Sequence of chain 1.F:
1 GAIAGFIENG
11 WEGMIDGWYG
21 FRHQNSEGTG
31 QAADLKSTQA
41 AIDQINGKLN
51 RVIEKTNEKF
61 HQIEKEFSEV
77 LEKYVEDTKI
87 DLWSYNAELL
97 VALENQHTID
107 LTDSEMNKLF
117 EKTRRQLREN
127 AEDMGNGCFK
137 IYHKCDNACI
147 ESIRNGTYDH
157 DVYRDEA

The small molecule below binds the protein below.
Small molecule (SMILES): CC(=O)N[C@@H]1[C@@H](O)[C@H](O)[C@@H](CO)O[C@H]1O

Binding-site contacts:
Ligand atom O5 contacts residue SER148 of chain 1.F at 4.0 Å.
Ligand atom C5 contacts residue THR153 of chain 1.F at 4.3 Å.
Ligand atom C3 contacts residue THR153 of chain 1.F at 4.5 Å.
Ligand atom C5 contacts residue SER148 of chain 1.F at 4.3 Å.
Ligand atom C3 contacts residue ASN151 of chain 1.F at 3.8 Å.
Ligand atom O5 contacts residue ASN151 of chain 1.F at 2.4 Å (h-bond).
Ligand atom C6 contacts residue ALA144 of chain 1.F at 3.6 Å (hydrophobic).
Ligand atom C1 contacts residue THR153 of chain 1.F at 3.6 Å.
Ligand atom C2 contacts residue THR153 of chain 1.F at 4.3 Å.
Ligand atom C7 contacts residue ASN151 of chain 1.F at 3.6 Å.
Ligand atom O6 contacts residue SER148 of chain 1.F at 3.2 Å (h-bond).
Ligand atom O6 contacts residue CYS145 of chain 1.F at 4.5 Å.
Ligand atom N2 contacts residue THR153 of chain 1.F at 3.8 Å.
Ligand atom N2 contacts residue ASN151 of chain 1.F at 2.9 Å (h-bond).
Ligand atom C6 contacts residue SER148 of chain 1.F at 4.3 Å.
Ligand atom C5 contacts residue ASN151 of chain 1.F at 3.7 Å.
Ligand atom O5 contacts residue THR153 of chain 1.F at 4.2 Å.
Ligand atom C1 contacts residue SER148 of chain 1.F at 4.3 Å.
Ligand atom O6 contacts residue ALA144 of chain 1.F at 2.3 Å (h-bond).
Ligand atom C1 contacts residue ASN151 of chain 1.F at 1.4 Å.
Ligand atom O6 contacts residue GLU147 of chain 1.F at 3.4 Å.
Ligand atom C1 contacts residue GLU147 of chain 1.F at 4.1 Å.
Ligand atom O7 contacts residue ASN151 of chain 1.F at 3.9 Å.
Ligand atom C2 contacts residue ASN151 of chain 1.F at 2.5 Å.
Ligand atom O5 contacts residue GLU147 of chain 1.F at 3.8 Å.
Ligand atom C6 contacts residue GLU147 of chain 1.F at 3.6 Å.
Ligand atom C4 contacts residue ASN151 of chain 1.F at 4.2 Å.